Sequence of chain 1.I:
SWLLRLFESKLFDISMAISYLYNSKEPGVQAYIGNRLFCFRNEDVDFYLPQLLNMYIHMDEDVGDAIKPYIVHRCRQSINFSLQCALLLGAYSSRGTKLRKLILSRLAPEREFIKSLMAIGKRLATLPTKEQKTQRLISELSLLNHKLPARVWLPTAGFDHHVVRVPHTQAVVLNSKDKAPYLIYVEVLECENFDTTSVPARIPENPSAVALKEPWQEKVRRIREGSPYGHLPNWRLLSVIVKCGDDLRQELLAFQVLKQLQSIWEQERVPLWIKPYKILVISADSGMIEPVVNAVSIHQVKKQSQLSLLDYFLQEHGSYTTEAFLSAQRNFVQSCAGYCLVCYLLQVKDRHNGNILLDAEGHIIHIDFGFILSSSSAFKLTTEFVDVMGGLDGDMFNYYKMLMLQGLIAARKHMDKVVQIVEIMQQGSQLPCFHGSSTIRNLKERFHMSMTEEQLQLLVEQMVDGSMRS

Binding-site contacts:
Ligand atom SAP contacts residue PRO379 of chain 1.I at 3.9 Å.
Ligand atom CAQ contacts residue LEU445 of chain 1.I at 3.9 Å (hydrophobic).
Ligand atom NAK contacts residue VAL380 of chain 1.I at 2.4 Å (h-bond).
Ligand atom CAC contacts residue ILE455 of chain 1.I at 3.6 Å (hydrophobic).
Ligand atom SAN contacts residue LYS331 of chain 1.I at 3.2 Å (salt-bridge).
Ligand atom OAO contacts residue PRO263 of chain 1.I at 3.7 Å.
Ligand atom OAO contacts residue LEU256 of chain 1.I at 3.4 Å.
Ligand atom CAT contacts residue ALA383 of chain 1.I at 2.9 Å (hydrophobic).
Ligand atom CAB contacts residue ILE377 of chain 1.I at 3.6 Å (hydrophobic).
Ligand atom NAK contacts residue PRO379 of chain 1.I at 2.8 Å.
Ligand atom CAE contacts residue VAL380 of chain 1.I at 3.5 Å (hydrophobic).
Ligand atom CAJ contacts residue VAL380 of chain 1.I at 3.3 Å (hydrophobic).
Ligand atom CAH contacts residue ILE329 of chain 1.I at 3.6 Å (hydrophobic).
Ligand atom OAL contacts residue LEU445 of chain 1.I at 3.9 Å.
Ligand atom CAF contacts residue ILE329 of chain 1.I at 3.9 Å (hydrophobic).
Ligand atom OAL contacts residue ALA383 of chain 1.I at 3.9 Å.
Ligand atom CAJ contacts residue PRO379 of chain 1.I at 3.1 Å (hydrophobic).
Ligand atom CAC contacts residue ILE377 of chain 1.I at 3.8 Å (hydrophobic).
Ligand atom CAV contacts residue LYS331 of chain 1.I at 3.8 Å.
Ligand atom OAX contacts residue ILE455 of chain 1.I at 3.8 Å.
Ligand atom CAG contacts residue ILE329 of chain 1.I at 3.1 Å (hydrophobic).
Ligand atom CAQ contacts residue PRO379 of chain 1.I at 3.0 Å (hydrophobic).
Ligand atom OAM contacts residue LYS331 of chain 1.I at 1.9 Å (salt-bridge).
Ligand atom CAE contacts residue TYR365 of chain 1.I at 3.8 Å (hydrophobic).
Ligand atom CAS contacts residue VAL380 of chain 1.I at 3.7 Å (hydrophobic).
Ligand atom CAE contacts residue PRO379 of chain 1.I at 3.3 Å (hydrophobic).
Ligand atom OAO contacts residue LYS331 of chain 1.I at 3.6 Å.
Ligand atom OAX contacts residue ASP456 of chain 1.I at 3.8 Å.
Ligand atom OAO contacts residue ILE329 of chain 1.I at 3.6 Å.
Ligand atom CAD contacts residue ILE455 of chain 1.I at 3.7 Å (hydrophobic).
Ligand atom CAW contacts residue ASP456 of chain 1.I at 2.9 Å.
Ligand atom CAS contacts residue ALA383 of chain 1.I at 3.5 Å (hydrophobic).
Ligand atom CAV contacts residue ASP456 of chain 1.I at 3.4 Å.
Ligand atom NAR contacts residue PRO379 of chain 1.I at 3.5 Å.
Ligand atom CAI contacts residue ILE329 of chain 1.I at 3.6 Å (hydrophobic).
Ligand atom CAE contacts residue GLU378 of chain 1.I at 3.7 Å.
Ligand atom CL contacts residue ILE377 of chain 1.I at 3.8 Å.
Ligand atom CAQ contacts residue VAL380 of chain 1.I at 3.4 Å (hydrophobic).
Ligand atom NAR contacts residue VAL380 of chain 1.I at 2.8 Å (h-bond).
Ligand atom SAP contacts residue ILE329 of chain 1.I at 3.6 Å.

A small-molecule ligand and the protein it binds are described below.
Small molecule (SMILES): CC(=O)N=c1[nH]c(C)c(-c2ccc(Cl)c(S(=O)(=O)NCCO)c2)s1